Sequence of chain 1.B:
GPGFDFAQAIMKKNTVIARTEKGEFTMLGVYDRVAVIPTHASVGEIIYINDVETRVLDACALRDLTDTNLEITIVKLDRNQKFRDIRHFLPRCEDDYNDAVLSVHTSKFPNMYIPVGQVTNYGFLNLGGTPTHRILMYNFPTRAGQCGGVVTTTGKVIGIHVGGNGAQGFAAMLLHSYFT

The small molecule below binds the protein below.
Small molecule (SMILES): Cc1nsc(N(C)CC(N)=O)c1C#N

Binding-site contacts:
Ligand atom S1 contacts residue PRO116 of chain 1.B at 4.2 Å.
Ligand atom O1 contacts residue GLY4 of chain 1.B at 3.7 Å.
Ligand atom C5 contacts residue PRO116 of chain 1.B at 3.8 Å (hydrophobic).
Ligand atom C3 contacts residue GLY4 of chain 1.B at 4.2 Å.
Ligand atom C7 contacts residue PRO116 of chain 1.B at 3.7 Å (hydrophobic).
Ligand atom N3 contacts residue PRO116 of chain 1.B at 4.1 Å.
Ligand atom C2 contacts residue VAL102 of chain 1.B at 3.8 Å (hydrophobic).
Ligand atom N3 contacts residue ASP100 of chain 1.B at 3.6 Å.
Ligand atom C6 contacts residue PRO116 of chain 1.B at 4.5 Å (hydrophobic).
Ligand atom S1 contacts residue GLY118 of chain 1.B at 4.5 Å.
Ligand atom O1 contacts residue THR155 of chain 1.B at 4.3 Å.
Ligand atom C2 contacts residue GLY4 of chain 1.B at 4.5 Å.
Ligand atom C8 contacts residue PRO116 of chain 1.B at 4.1 Å (hydrophobic).
Ligand atom C5 contacts residue GLY118 of chain 1.B at 4.4 Å.
Ligand atom C1 contacts residue GLY2 of chain 1.B at 4.5 Å.
Ligand atom N1 contacts residue VAL102 of chain 1.B at 4.5 Å.
Ligand atom C4 contacts residue PRO116 of chain 1.B at 3.9 Å (hydrophobic).
Ligand atom S1 contacts residue ASP100 of chain 1.B at 3.3 Å.
Ligand atom O1 contacts residue ASP100 of chain 1.B at 3.0 Å (salt-bridge).
Ligand atom S1 contacts residue ALA101 of chain 1.B at 3.8 Å.
Ligand atom C2 contacts residue ASP100 of chain 1.B at 4.3 Å.
Ligand atom C4 contacts residue ASP100 of chain 1.B at 4.4 Å.
Ligand atom N3 contacts residue ALA101 of chain 1.B at 4.2 Å.
Ligand atom N2 contacts residue GLY2 of chain 1.B at 4.1 Å.
Ligand atom N3 contacts residue GLY118 of chain 1.B at 3.5 Å.
Ligand atom C3 contacts residue ASP100 of chain 1.B at 3.7 Å.
Ligand atom N2 contacts residue ASP100 of chain 1.B at 3.8 Å.
Ligand atom C6 contacts residue GLY118 of chain 1.B at 4.3 Å.
Ligand atom C1 contacts residue PHE5 of chain 1.B at 4.1 Å (hydrophobic).
Ligand atom C2 contacts residue PHE5 of chain 1.B at 4.3 Å (hydrophobic).